Binding-site contacts:
Ligand atom C6 contacts residue ARG149 of chain 1.A at 3.8 Å.
Ligand atom C8 contacts residue VAL33 of chain 1.A at 4.0 Å (hydrophobic).
Ligand atom C18 contacts residue MET152 of chain 1.A at 3.7 Å (hydrophobic).
Ligand atom C20 contacts residue ILE25 of chain 1.A at 3.8 Å (hydrophobic).
Ligand atom N15 contacts residue MET152 of chain 1.A at 3.5 Å.
Ligand atom C6 contacts residue TYR171 of chain 1.A at 3.7 Å (hydrophobic).
Ligand atom C16 contacts residue MET101 of chain 1.A at 3.5 Å (hydrophobic).
Ligand atom C27 contacts residue MET101 of chain 1.A at 3.8 Å (hydrophobic).
Ligand atom C13 contacts residue MET152 of chain 1.A at 3.9 Å (hydrophobic).
Ligand atom C2 contacts residue TYR171 of chain 1.A at 3.7 Å (hydrophobic).
Ligand atom C5 contacts residue MET152 of chain 1.A at 3.8 Å (hydrophobic).
Ligand atom CL2 contacts residue GLY26 of chain 1.A at 3.7 Å.
Ligand atom C14 contacts residue ALA49 of chain 1.A at 3.7 Å (hydrophobic).
Ligand atom F12 contacts residue ALA162 of chain 1.A at 3.5 Å.
Ligand atom N22 contacts residue PRO99 of chain 1.A at 3.2 Å (h-bond).
Ligand atom C28 contacts residue LYS102 of chain 1.A at 3.6 Å.
Ligand atom CL2 contacts residue TYR171 of chain 1.A at 3.5 Å.
Ligand atom C8 contacts residue TYR171 of chain 1.A at 3.4 Å (hydrophobic).
Ligand atom C13 contacts residue ALA49 of chain 1.A at 3.9 Å (hydrophobic).
Ligand atom CL1 contacts residue LEU81 of chain 1.A at 3.6 Å.
Ligand atom F12 contacts residue ASP163 of chain 1.A at 3.9 Å.
Ligand atom C16 contacts residue TYR100 of chain 1.A at 3.8 Å (hydrophobic).
Ligand atom C27 contacts residue TYR100 of chain 1.A at 3.8 Å (hydrophobic).
Ligand atom C33 contacts residue LYS102 of chain 1.A at 3.9 Å.
Ligand atom F12 contacts residue MET152 of chain 1.A at 3.7 Å.
Ligand atom N15 contacts residue MET101 of chain 1.A at 3.0 Å (h-bond).
Ligand atom C17 contacts residue MET152 of chain 1.A at 3.5 Å (hydrophobic).
Ligand atom C4 contacts residue TYR171 of chain 1.A at 3.3 Å (hydrophobic).
Ligand atom N26 contacts residue TYR100 of chain 1.A at 3.7 Å.
Ligand atom N22 contacts residue LEU81 of chain 1.A at 3.7 Å.
Ligand atom N22 contacts residue ALA49 of chain 1.A at 3.8 Å.
Ligand atom C24 contacts residue ILE25 of chain 1.A at 3.9 Å (hydrophobic).
Ligand atom C8 contacts residue LEU98 of chain 1.A at 3.9 Å (hydrophobic).
Ligand atom C27 contacts residue GLY104 of chain 1.A at 3.7 Å.
Ligand atom C16 contacts residue MET152 of chain 1.A at 3.4 Å (hydrophobic).
Ligand atom C29 contacts residue TYR100 of chain 1.A at 3.4 Å (hydrophobic).
Ligand atom C28 contacts residue TYR100 of chain 1.A at 3.5 Å (hydrophobic).
Ligand atom C33 contacts residue GLY104 of chain 1.A at 3.8 Å.
Ligand atom C14 contacts residue MET152 of chain 1.A at 3.8 Å (hydrophobic).
Ligand atom C32 contacts residue LYS102 of chain 1.A at 3.6 Å.

This small molecule binds to this protein.
Small molecule (SMILES): C[C@@H](Oc1c(N)ncc2c(-c3cnn(C4CCNCC4)c3)coc12)c1c(Cl)ccc(F)c1Cl

Sequence of chain 1.A:
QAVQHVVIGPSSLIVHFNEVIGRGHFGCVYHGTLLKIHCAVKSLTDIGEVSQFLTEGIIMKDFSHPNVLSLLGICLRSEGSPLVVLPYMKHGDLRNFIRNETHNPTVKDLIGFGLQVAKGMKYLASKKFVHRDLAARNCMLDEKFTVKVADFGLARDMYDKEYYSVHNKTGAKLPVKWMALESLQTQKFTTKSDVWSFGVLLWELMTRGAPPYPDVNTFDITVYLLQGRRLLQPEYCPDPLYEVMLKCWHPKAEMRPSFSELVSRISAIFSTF